Sequence of chain 9.D:
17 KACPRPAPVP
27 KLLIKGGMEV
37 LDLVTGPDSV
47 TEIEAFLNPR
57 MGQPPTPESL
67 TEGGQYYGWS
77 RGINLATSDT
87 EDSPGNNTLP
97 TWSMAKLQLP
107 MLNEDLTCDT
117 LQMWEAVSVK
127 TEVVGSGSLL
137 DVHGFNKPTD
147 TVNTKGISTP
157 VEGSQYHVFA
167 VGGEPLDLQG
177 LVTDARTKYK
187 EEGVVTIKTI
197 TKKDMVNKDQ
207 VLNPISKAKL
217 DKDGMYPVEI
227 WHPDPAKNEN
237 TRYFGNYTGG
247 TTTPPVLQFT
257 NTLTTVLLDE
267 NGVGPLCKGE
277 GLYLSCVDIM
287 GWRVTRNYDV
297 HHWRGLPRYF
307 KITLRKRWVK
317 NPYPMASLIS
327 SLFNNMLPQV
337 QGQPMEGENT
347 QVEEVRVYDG

Binding-site contacts:
Ligand atom O4 contacts residue ILE79 of chain 9.C at 3.7 Å.
Ligand atom O3 contacts residue VAL296 of chain 9.C at 4.4 Å.
Ligand atom O1B contacts residue TYR72 of chain 9.C at 4.4 Å.
Ligand atom O4 contacts residue GLY78 of chain 9.C at 3.1 Å.
Ligand atom C4 contacts residue HIS298 of chain 9.C at 3.8 Å.
Ligand atom O10 contacts residue THR291 of chain 9.C at 4.4 Å.
Ligand atom C3 contacts residue HIS298 of chain 9.C at 3.5 Å.
Ligand atom C2 contacts residue GLY78 of chain 9.C at 4.1 Å.
Ligand atom O4 contacts residue TYR72 of chain 9.C at 3.8 Å.
Ligand atom C10 contacts residue TYR72 of chain 9.C at 4.0 Å (hydrophobic).
Ligand atom O1A contacts residue TYR72 of chain 9.C at 3.6 Å.
Ligand atom O8 contacts residue ARG77 of chain 9.C at 3.6 Å (salt-bridge).
Ligand atom O4 contacts residue ARG289 of chain 9.C at 4.5 Å.
Ligand atom C2 contacts residue ARG77 of chain 9.C at 4.4 Å.
Ligand atom C4 contacts residue GLY78 of chain 9.C at 3.2 Å.
Ligand atom C3 contacts residue ARG77 of chain 9.C at 4.2 Å.
Ligand atom C5 contacts residue TYR72 of chain 9.C at 3.6 Å (hydrophobic).
Ligand atom O10 contacts residue ASN293 of chain 9.C at 4.5 Å.
Ligand atom O3 contacts residue GLY78 of chain 9.C at 3.4 Å.
Ligand atom C3 contacts residue GLY78 of chain 9.C at 4.3 Å.
Ligand atom C4 contacts residue TYR72 of chain 9.C at 3.4 Å (hydrophobic).
Ligand atom C1 contacts residue ARG77 of chain 9.C at 3.3 Å.
Ligand atom C11 contacts residue TYR72 of chain 9.C at 4.3 Å (hydrophobic).
Ligand atom C3 contacts residue GLY78 of chain 9.C at 3.9 Å.
Ligand atom O4 contacts residue ASN80 of chain 9.C at 4.3 Å.
Ligand atom O1B contacts residue ARG77 of chain 9.C at 2.7 Å (salt-bridge).
Ligand atom O1A contacts residue HIS298 of chain 9.C at 4.3 Å.
Ligand atom O4 contacts residue HIS298 of chain 9.C at 3.2 Å (h-bond).
Ligand atom O1A contacts residue ARG77 of chain 9.C at 3.0 Å (salt-bridge).
Ligand atom C1 contacts residue TYR72 of chain 9.C at 4.3 Å (hydrophobic).
Ligand atom O6 contacts residue ASN93 of chain 9.C at 3.4 Å (h-bond).
Ligand atom C6 contacts residue ASN93 of chain 9.C at 3.7 Å.
Ligand atom C1 contacts residue GLY78 of chain 9.C at 4.2 Å.
Ligand atom C6 contacts residue TYR72 of chain 9.C at 3.9 Å (hydrophobic).
Ligand atom C4 contacts residue ARG77 of chain 9.C at 4.4 Å.
Ligand atom C11 contacts residue ASP85 of chain 9.D at 4.0 Å.
Ligand atom O1A contacts residue GLY78 of chain 9.C at 3.8 Å.
Ligand atom O4 contacts residue THR291 of chain 9.C at 3.3 Å.
Ligand atom O9 contacts residue ARG77 of chain 9.C at 3.8 Å.
Ligand atom N5 contacts residue TYR72 of chain 9.C at 3.1 Å (h-bond).

This protein binds this small molecule.
Small molecule (SMILES): CC(=O)N[C@H]1[C@H]([C@H](O)[C@H](O)CO)O[C@@](O[C@H]2[C@@H](O)[C@@H](CO)O[C@@H](O[C@H]3[C@H](O)[C@@H](O)[C@H](O)O[C@@H]3CO)[C@@H]2O)(C(=O)O)C[C@@H]1O

Sequence of chain 9.C:
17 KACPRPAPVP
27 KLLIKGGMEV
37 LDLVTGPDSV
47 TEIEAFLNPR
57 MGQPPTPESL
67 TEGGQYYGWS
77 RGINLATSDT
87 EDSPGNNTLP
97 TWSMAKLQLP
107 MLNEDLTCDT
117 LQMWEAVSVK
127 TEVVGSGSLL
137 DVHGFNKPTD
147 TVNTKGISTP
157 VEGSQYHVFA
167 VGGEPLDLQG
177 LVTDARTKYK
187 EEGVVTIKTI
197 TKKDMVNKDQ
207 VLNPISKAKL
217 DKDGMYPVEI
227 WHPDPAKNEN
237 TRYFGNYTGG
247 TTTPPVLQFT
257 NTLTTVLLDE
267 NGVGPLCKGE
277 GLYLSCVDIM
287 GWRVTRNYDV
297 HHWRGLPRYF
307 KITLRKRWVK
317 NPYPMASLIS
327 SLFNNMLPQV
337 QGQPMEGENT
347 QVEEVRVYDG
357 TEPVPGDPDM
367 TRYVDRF